Sequence of chain 1.C:
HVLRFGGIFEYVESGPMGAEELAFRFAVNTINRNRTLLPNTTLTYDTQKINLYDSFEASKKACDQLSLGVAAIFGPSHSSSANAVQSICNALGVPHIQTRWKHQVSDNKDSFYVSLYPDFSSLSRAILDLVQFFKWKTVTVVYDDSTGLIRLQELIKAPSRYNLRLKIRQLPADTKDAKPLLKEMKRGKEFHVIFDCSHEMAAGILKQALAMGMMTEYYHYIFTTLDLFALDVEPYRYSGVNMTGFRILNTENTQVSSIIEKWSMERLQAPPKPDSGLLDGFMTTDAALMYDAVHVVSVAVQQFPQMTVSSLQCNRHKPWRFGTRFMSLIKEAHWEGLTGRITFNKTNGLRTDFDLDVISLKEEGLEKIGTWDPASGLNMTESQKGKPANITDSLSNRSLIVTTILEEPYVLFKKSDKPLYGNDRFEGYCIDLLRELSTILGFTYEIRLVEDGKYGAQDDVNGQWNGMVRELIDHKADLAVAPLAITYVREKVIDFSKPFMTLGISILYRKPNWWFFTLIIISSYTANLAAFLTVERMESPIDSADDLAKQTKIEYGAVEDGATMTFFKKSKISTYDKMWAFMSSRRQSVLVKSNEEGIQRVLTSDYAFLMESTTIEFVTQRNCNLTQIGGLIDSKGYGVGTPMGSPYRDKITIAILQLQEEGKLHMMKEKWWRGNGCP

Binding-site contacts:
Ligand atom C7 contacts residue ARG158 of chain 1.C at 4.1 Å.
Ligand atom O5 contacts residue THR385 of chain 1.C at 4.3 Å.
Ligand atom C1 contacts residue ASN381 of chain 1.C at 4.1 Å.
Ligand atom C7 contacts residue THR385 of chain 1.C at 4.2 Å.
Ligand atom C1 contacts residue MAN1 of chain 1.JA at 3.8 Å.
Ligand atom C8 contacts residue ASN378 of chain 1.C at 4.1 Å.
Ligand atom O7 contacts residue ASN378 of chain 1.C at 3.7 Å.
Ligand atom N2 contacts residue ASN378 of chain 1.C at 2.8 Å (h-bond).
Ligand atom C2 contacts residue MAN1 of chain 1.JA at 4.1 Å.
Ligand atom C3 contacts residue MAN1 of chain 1.JA at 3.4 Å.
Ligand atom C4 contacts residue MAN1 of chain 1.IA at 4.1 Å.
Ligand atom C2 contacts residue ASN378 of chain 1.C at 2.5 Å.
Ligand atom C4 contacts residue ARG158 of chain 1.C at 4.0 Å.
Ligand atom N2 contacts residue ARG158 of chain 1.C at 3.3 Å (salt-bridge).
Ligand atom C3 contacts residue MAN1 of chain 1.JA at 3.8 Å.
Ligand atom O5 contacts residue ARG158 of chain 1.C at 3.5 Å (salt-bridge).
Ligand atom N2 contacts residue MAN1 of chain 1.JA at 4.2 Å.
Ligand atom C5 contacts residue ASN378 of chain 1.C at 3.6 Å.
Ligand atom C7 contacts residue ASN378 of chain 1.C at 3.4 Å.
Ligand atom O5 contacts residue ASN378 of chain 1.C at 2.3 Å (h-bond).
Ligand atom O3 contacts residue MAN1 of chain 1.IA at 4.1 Å.
Ligand atom C6 contacts residue ARG194 of chain 1.C at 4.0 Å.
Ligand atom C4 contacts residue ASN378 of chain 1.C at 4.2 Å.
Ligand atom C1 contacts residue THR385 of chain 1.C at 4.0 Å.
Ligand atom O6 contacts residue MAN1 of chain 1.IA at 3.8 Å.
Ligand atom C5 contacts residue MAN1 of chain 1.JA at 4.3 Å.
Ligand atom O5 contacts residue ASN381 of chain 1.C at 4.1 Å.
Ligand atom C1 contacts residue ARG158 of chain 1.C at 3.9 Å.
Ligand atom O3 contacts residue MAN1 of chain 1.JA at 2.9 Å (h-bond).
Ligand atom C2 contacts residue ARG158 of chain 1.C at 4.3 Å.
Ligand atom C5 contacts residue ARG158 of chain 1.C at 4.2 Å.
Ligand atom O7 contacts residue ARG158 of chain 1.C at 3.9 Å.
Ligand atom C2 contacts residue THR385 of chain 1.C at 3.9 Å.
Ligand atom C1 contacts residue ASN378 of chain 1.C at 1.4 Å.
Ligand atom O4 contacts residue ARG158 of chain 1.C at 3.0 Å (salt-bridge).
Ligand atom O2 contacts residue MAN1 of chain 1.IA at 3.4 Å.
Ligand atom C8 contacts residue THR385 of chain 1.C at 3.3 Å.
Ligand atom C4 contacts residue MAN1 of chain 1.JA at 4.3 Å.
Ligand atom C1 contacts residue LYS379 of chain 1.C at 4.3 Å.
Ligand atom C3 contacts residue ASN378 of chain 1.C at 3.8 Å.

A small-molecule ligand and the protein it binds are described below.
Small molecule (SMILES): CC(=O)N[C@H]1[C@H](O[C@H]2[C@H](O)[C@@H](NC(C)=O)CO[C@@H]2CO)O[C@H](CO)[C@@H](O[C@@H]2O[C@H](CO)[C@@H](O)[C@H](O)[C@@H]2O)[C@@H]1O